A small-molecule ligand and the protein it binds are described below.
Small molecule (SMILES): CC(=O)N[C@H](C(=O)N[C@@H](CO)C(=O)N[C@@H](Cc1ccccc1)C(=O)N[C@H]1CCCCN[C@@H](S)SC[C@@H](C(=O)N[C@@H](CC(C)C)C(=O)N[C@H](C=O)CC(C)C)NC(=O)[C@H](CC2=CN=C3CC=CC=C23)NC(=O)[C@H](Cc2ccc(O)cc2)NC(=O)[C@H](CCC(=O)O)NC1=O)[C@@H](C)O

Sequence of chain 1.E:
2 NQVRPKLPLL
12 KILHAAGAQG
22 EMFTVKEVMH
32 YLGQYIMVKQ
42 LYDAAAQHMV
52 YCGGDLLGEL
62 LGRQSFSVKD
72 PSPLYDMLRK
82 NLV

Binding-site contacts:
Ligand atom CE2 contacts residue MET30 of chain 1.E at 3.4 Å (hydrophobic).
Ligand atom CE1 contacts residue MET38 of chain 1.E at 3.6 Å (hydrophobic).
Ligand atom CD1 contacts residue MET38 of chain 1.E at 3.6 Å (hydrophobic).
Ligand atom CZ contacts residue GLY34 of chain 1.E at 4.1 Å.
Ligand atom CB contacts residue TYR43 of chain 1.E at 3.9 Å (hydrophobic).
Ligand atom N contacts residue GLN48 of chain 1.E at 3.4 Å.
Ligand atom CZ2 contacts residue MET30 of chain 1.E at 3.2 Å (hydrophobic).
Ligand atom CD1 contacts residue TYR76 of chain 1.E at 3.8 Å (hydrophobic).
Ligand atom CA contacts residue GLN48 of chain 1.E at 4.0 Å.
Ligand atom CB contacts residue GLN48 of chain 1.E at 3.5 Å.
Ligand atom CA contacts residue GLN48 of chain 1.E at 3.9 Å.
Ligand atom CZ2 contacts residue LEU33 of chain 1.E at 3.8 Å (hydrophobic).
Ligand atom CE2 contacts residue VAL69 of chain 1.E at 3.8 Å (hydrophobic).
Ligand atom CE2 contacts residue VAL51 of chain 1.E at 3.9 Å (hydrophobic).
Ligand atom O contacts residue GLN48 of chain 1.E at 4.1 Å.
Ligand atom CD2 contacts residue GLN48 of chain 1.E at 3.6 Å.
Ligand atom CE1 contacts residue ILE37 of chain 1.E at 3.9 Å (hydrophobic).
Ligand atom CZ3 contacts residue LEU75 of chain 1.E at 3.5 Å (hydrophobic).
Ligand atom CB contacts residue MET38 of chain 1.E at 4.0 Å (hydrophobic).
Ligand atom CB contacts residue VAL69 of chain 1.E at 3.5 Å (hydrophobic).
Ligand atom CE1 contacts residue GLY34 of chain 1.E at 3.5 Å.
Ligand atom CG contacts residue GLY34 of chain 1.E at 3.9 Å.
Ligand atom CD2 contacts residue HIS49 of chain 1.E at 3.9 Å.
Ligand atom NE1 contacts residue MET30 of chain 1.E at 3.0 Å (h-bond).
Ligand atom CE3 contacts residue VAL69 of chain 1.E at 4.0 Å (hydrophobic).
Ligand atom CB contacts residue GLN48 of chain 1.E at 4.0 Å.
Ligand atom CH2 contacts residue MET30 of chain 1.E at 3.8 Å (hydrophobic).
Ligand atom CG contacts residue VAL69 of chain 1.E at 3.9 Å (hydrophobic).
Ligand atom C contacts residue GLN48 of chain 1.E at 3.8 Å.
Ligand atom CD1 contacts residue MET30 of chain 1.E at 3.9 Å (hydrophobic).
Ligand atom CD1 contacts residue GLY34 of chain 1.E at 3.6 Å.
Ligand atom CZ2 contacts residue GLY34 of chain 1.E at 3.3 Å.
Ligand atom CE2 contacts residue HIS49 of chain 1.E at 3.9 Å.
Ligand atom CH2 contacts residue LEU75 of chain 1.E at 3.4 Å (hydrophobic).
Ligand atom CZ contacts residue ILE37 of chain 1.E at 3.7 Å (hydrophobic).
Ligand atom CD2 contacts residue GLY34 of chain 1.E at 3.7 Å.
Ligand atom CE2 contacts residue GLY34 of chain 1.E at 3.3 Å.
Ligand atom CG contacts residue MET38 of chain 1.E at 3.7 Å (hydrophobic).
Ligand atom NE1 contacts residue GLY34 of chain 1.E at 3.2 Å.
Ligand atom CG contacts residue GLN48 of chain 1.E at 4.0 Å.